Sequence of chain 1.B:
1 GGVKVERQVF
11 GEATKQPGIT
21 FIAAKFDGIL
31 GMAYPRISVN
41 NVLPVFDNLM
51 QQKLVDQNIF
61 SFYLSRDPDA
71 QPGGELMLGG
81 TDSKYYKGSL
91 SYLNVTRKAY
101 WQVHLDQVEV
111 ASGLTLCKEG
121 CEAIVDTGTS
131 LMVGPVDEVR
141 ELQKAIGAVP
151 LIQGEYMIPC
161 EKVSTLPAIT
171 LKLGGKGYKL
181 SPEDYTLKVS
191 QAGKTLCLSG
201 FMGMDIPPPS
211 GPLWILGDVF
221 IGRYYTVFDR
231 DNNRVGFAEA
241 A

A protein and the small-molecule ligand that binds it are described below.
Small molecule (SMILES): CC(=O)N[C@H]1[C@H](O[C@H]2[C@H](O)[C@@H](NC(C)=O)CO[C@@H]2CO)O[C@H](CO)[C@@H](O[C@@H]2O[C@H](CO[C@H]3O[C@H](CO)[C@@H](O)[C@H](O)[C@@H]3O)[C@@H](O)[C@H](O)[C@@H]2O)[C@@H]1O

Sequence of chain 1.A:
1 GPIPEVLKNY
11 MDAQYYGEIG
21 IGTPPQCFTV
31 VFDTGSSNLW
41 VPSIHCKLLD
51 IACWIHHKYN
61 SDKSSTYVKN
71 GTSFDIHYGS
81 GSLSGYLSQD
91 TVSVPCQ

Binding-site contacts:
Ligand atom N2 contacts residue ASN40 of chain 1.B at 3.0 Å (h-bond).
Ligand atom O5 contacts residue LEU87 of chain 1.A at 4.5 Å.
Ligand atom C6 contacts residue LEU87 of chain 1.A at 4.2 Å (hydrophobic).
Ligand atom O4 contacts residue ASN41 of chain 1.B at 3.9 Å.
Ligand atom C3 contacts residue ASN40 of chain 1.B at 4.2 Å.
Ligand atom O7 contacts residue ASN70 of chain 1.A at 2.7 Å (h-bond).
Ligand atom C2 contacts residue ASN40 of chain 1.B at 4.0 Å.
Ligand atom C8 contacts residue LYS69 of chain 1.A at 4.2 Å.
Ligand atom C1 contacts residue THR72 of chain 1.A at 4.1 Å.
Ligand atom C4 contacts residue ASN70 of chain 1.A at 4.2 Å.
Ligand atom C3 contacts residue ASN70 of chain 1.A at 3.8 Å.
Ligand atom N2 contacts residue ASN41 of chain 1.B at 4.3 Å.
Ligand atom N2 contacts residue ASN70 of chain 1.A at 2.8 Å (h-bond).
Ligand atom C3 contacts residue ASN41 of chain 1.B at 3.7 Å.
Ligand atom C2 contacts residue ASN41 of chain 1.B at 4.1 Å.
Ligand atom C7 contacts residue ASN70 of chain 1.A at 2.9 Å.
Ligand atom C1 contacts residue ASN70 of chain 1.A at 1.5 Å.
Ligand atom O3 contacts residue ASN41 of chain 1.B at 4.1 Å.
Ligand atom C8 contacts residue ASN70 of chain 1.A at 4.0 Å.
Ligand atom C7 contacts residue ASN40 of chain 1.B at 3.7 Å.
Ligand atom C6 contacts residue ASN40 of chain 1.B at 3.3 Å.
Ligand atom C6 contacts residue VAL42 of chain 1.B at 3.6 Å (hydrophobic).
Ligand atom C4 contacts residue ASN41 of chain 1.B at 4.5 Å.
Ligand atom C8 contacts residue ASN40 of chain 1.B at 3.5 Å.
Ligand atom C1 contacts residue ASN40 of chain 1.B at 4.1 Å.
Ligand atom O2 contacts residue ASN41 of chain 1.B at 3.3 Å (h-bond).
Ligand atom C5 contacts residue ASN70 of chain 1.A at 3.7 Å.
Ligand atom O6 contacts residue ASN41 of chain 1.B at 3.5 Å (h-bond).
Ligand atom O6 contacts residue VAL42 of chain 1.B at 3.7 Å.
Ligand atom O5 contacts residue ASN41 of chain 1.B at 2.8 Å (h-bond).
Ligand atom C5 contacts residue ASN41 of chain 1.B at 3.6 Å.
Ligand atom C6 contacts residue ASN41 of chain 1.B at 3.2 Å.
Ligand atom C2 contacts residue ASN70 of chain 1.A at 2.5 Å.
Ligand atom C6 contacts residue ASN41 of chain 1.B at 4.2 Å.
Ligand atom O5 contacts residue VAL9 of chain 1.B at 4.2 Å.
Ligand atom O6 contacts residue ASN41 of chain 1.B at 4.3 Å.
Ligand atom O6 contacts residue ASN40 of chain 1.B at 3.7 Å.
Ligand atom C1 contacts residue ASN41 of chain 1.B at 3.5 Å.
Ligand atom O6 contacts residue ASN41 of chain 1.B at 3.4 Å (h-bond).
Ligand atom O5 contacts residue ASN70 of chain 1.A at 2.4 Å (h-bond).